This small molecule binds to this protein.
Small molecule (SMILES): NC(=[NH2+])NCCC[C@H](N)C(=O)O

Sequence of chain 1.A:
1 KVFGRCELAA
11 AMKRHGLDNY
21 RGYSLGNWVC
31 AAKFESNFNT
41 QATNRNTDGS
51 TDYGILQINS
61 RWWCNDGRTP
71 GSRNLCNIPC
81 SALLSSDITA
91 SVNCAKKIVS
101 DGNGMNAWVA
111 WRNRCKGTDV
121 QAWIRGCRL

Binding-site contacts:
Ligand atom N contacts residue ARG61 of chain 1.A at 4.0 Å.
Ligand atom NE contacts residue ARG61 of chain 1.A at 3.9 Å.
Ligand atom NH1 contacts residue ARG61 of chain 1.A at 4.4 Å.
Ligand atom NE contacts residue TRP62 of chain 1.A at 4.1 Å.
Ligand atom CZ contacts residue ARG61 of chain 1.A at 4.1 Å.
Ligand atom NH2 contacts residue ARG1 of chain 1.D at 4.1 Å.
Ligand atom CD contacts residue ARG61 of chain 1.A at 4.3 Å.
Ligand atom CG contacts residue ASP48 of chain 1.A at 3.0 Å.
Ligand atom NH1 contacts residue ASN59 of chain 1.A at 3.6 Å (h-bond).
Ligand atom NE contacts residue ASP48 of chain 1.A at 4.3 Å.
Ligand atom CA contacts residue ASP48 of chain 1.A at 4.1 Å.
Ligand atom CB contacts residue ASP48 of chain 1.A at 3.2 Å.
Ligand atom NH1 contacts residue TRP62 of chain 1.A at 3.6 Å (h-bond).
Ligand atom CA contacts residue ARG61 of chain 1.A at 3.1 Å.
Ligand atom CG contacts residue ARG61 of chain 1.A at 3.9 Å.
Ligand atom CD contacts residue ASP48 of chain 1.A at 4.2 Å.
Ligand atom NH2 contacts residue TRP62 of chain 1.A at 3.0 Å (h-bond).
Ligand atom CB contacts residue ARG61 of chain 1.A at 2.6 Å.
Ligand atom CZ contacts residue TRP62 of chain 1.A at 3.4 Å (hydrophobic).
Ligand atom C contacts residue ASP48 of chain 1.A at 3.7 Å.
Ligand atom C contacts residue ARG61 of chain 1.A at 4.3 Å.
Ligand atom O contacts residue ASP48 of chain 1.A at 3.2 Å (salt-bridge).